Sequence of chain 1.E:
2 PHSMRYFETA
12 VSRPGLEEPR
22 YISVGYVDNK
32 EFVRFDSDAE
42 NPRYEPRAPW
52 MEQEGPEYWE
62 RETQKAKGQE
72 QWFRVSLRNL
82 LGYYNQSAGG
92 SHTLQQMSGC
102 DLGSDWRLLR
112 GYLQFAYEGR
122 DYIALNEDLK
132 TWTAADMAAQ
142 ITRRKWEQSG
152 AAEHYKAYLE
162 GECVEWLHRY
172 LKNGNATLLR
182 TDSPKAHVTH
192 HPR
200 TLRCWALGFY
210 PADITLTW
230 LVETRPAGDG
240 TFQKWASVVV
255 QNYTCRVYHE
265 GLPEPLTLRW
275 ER

A small-molecule ligand and the protein it binds are described below.
Small molecule (SMILES): CC[C@H](N)C(=O)N[C@@H](CO)C(=O)N[C@@H](CC(C)C)C(=O)N[C@@H](CC1=CN=C2C=CC=CC12)C(=O)N[C@@H](CC(N)=O)C(=O)NCC(=O)N1CCC[C@H]1C(=O)N[C@@H](Cc1cnc[nH]1)C(=O)N[C@@H](CC(C)C)C(=O)O

Binding-site contacts:
Ligand atom O contacts residue HIS155 of chain 1.E at 2.6 Å (h-bond).
Ligand atom N contacts residue GLN70 of chain 1.E at 2.8 Å (h-bond).
Ligand atom OD1 contacts residue GLN70 of chain 1.E at 3.2 Å (h-bond).
Ligand atom OD1 contacts residue GLN97 of chain 1.E at 2.9 Å (h-bond).
Ligand atom CA contacts residue TYR156 of chain 1.E at 3.5 Å (hydrophobic).
Ligand atom O contacts residue ASN80 of chain 1.E at 2.8 Å (h-bond).
Ligand atom CG contacts residue LYS66 of chain 1.E at 3.2 Å.
Ligand atom OXT contacts residue TYR84 of chain 1.E at 2.8 Å (h-bond).
Ligand atom OXT contacts residue THR143 of chain 1.E at 2.6 Å (h-bond).
Ligand atom O contacts residue LYS146 of chain 1.E at 3.2 Å.
Ligand atom N contacts residue TYR156 of chain 1.E at 3.0 Å (h-bond).
Ligand atom CA contacts residue TYR171 of chain 1.E at 3.5 Å (hydrophobic).
Ligand atom CA contacts residue TYR7 of chain 1.E at 3.5 Å (hydrophobic).
Ligand atom O contacts residue TYR84 of chain 1.E at 3.0 Å (h-bond).
Ligand atom ND2 contacts residue GLN97 of chain 1.E at 2.8 Å (h-bond).
Ligand atom CD2 contacts residue TRP73 of chain 1.E at 3.4 Å (hydrophobic).
Ligand atom N contacts residue TYR7 of chain 1.E at 3.0 Å (h-bond).
Ligand atom O contacts residue TRP73 of chain 1.E at 2.8 Å (h-bond).
Ligand atom O contacts residue TYR159 of chain 1.E at 2.8 Å (h-bond).
Ligand atom OG contacts residue GLU63 of chain 1.E at 2.8 Å (salt-bridge).
Ligand atom N contacts residue GLU63 of chain 1.E at 3.0 Å (salt-bridge).
Ligand atom O contacts residue TRP147 of chain 1.E at 3.5 Å.
Ligand atom CD2 contacts residue TRP147 of chain 1.E at 3.5 Å (hydrophobic).
Ligand atom O contacts residue GLN70 of chain 1.E at 3.5 Å.
Ligand atom C contacts residue TYR84 of chain 1.E at 3.2 Å (hydrophobic).
Ligand atom CB contacts residue TRP73 of chain 1.E at 3.4 Å (hydrophobic).
Ligand atom CD2 contacts residue SER99 of chain 1.E at 3.1 Å.
Ligand atom O contacts residue TRP73 of chain 1.E at 3.1 Å (h-bond).
Ligand atom O contacts residue TYR7 of chain 1.E at 3.4 Å.
Ligand atom C contacts residue LYS146 of chain 1.E at 3.4 Å.
Ligand atom N contacts residue LYS66 of chain 1.E at 3.4 Å (salt-bridge).
Ligand atom O contacts residue LYS146 of chain 1.E at 2.9 Å (salt-bridge).
Ligand atom O contacts residue TRP147 of chain 1.E at 2.8 Å (h-bond).
Ligand atom C contacts residue LYS66 of chain 1.E at 3.5 Å.
Ligand atom CG contacts residue GLN70 of chain 1.E at 3.4 Å.
Ligand atom N contacts residue TYR171 of chain 1.E at 2.8 Å (h-bond).
Ligand atom CB contacts residue TRP167 of chain 1.E at 3.4 Å (hydrophobic).
Ligand atom CH2 contacts residue GLN65 of chain 1.E at 3.4 Å.
Ligand atom N contacts residue SER77 of chain 1.E at 3.3 Å (h-bond).
Ligand atom O contacts residue LYS66 of chain 1.E at 2.6 Å (salt-bridge).